Binding-site contacts:
Ligand atom CA contacts residue ASN119 of chain 1.A at 3.1 Å.
Ligand atom CB contacts residue PHE117 of chain 1.A at 3.5 Å (hydrophobic).
Ligand atom O contacts residue ASN119 of chain 1.A at 3.1 Å (h-bond).
Ligand atom CG contacts residue GLY116 of chain 1.A at 3.4 Å.
Ligand atom O contacts residue SER118 of chain 1.A at 3.5 Å (h-bond).
Ligand atom O contacts residue GLY116 of chain 1.A at 3.0 Å (h-bond).
Ligand atom CA contacts residue PHE68 of chain 1.A at 3.3 Å (hydrophobic).
Ligand atom OG contacts residue ASP114 of chain 1.A at 2.6 Å (salt-bridge).
Ligand atom O contacts residue ASN119 of chain 1.A at 2.9 Å (h-bond).
Ligand atom CB contacts residue MET50 of chain 1.A at 3.6 Å (hydrophobic).
Ligand atom O contacts residue TRP115 of chain 1.A at 3.7 Å.
Ligand atom CD contacts residue TRP115 of chain 1.A at 3.7 Å (hydrophobic).
Ligand atom O contacts residue PHE117 of chain 1.A at 3.5 Å.
Ligand atom OE1 contacts residue PHE117 of chain 1.A at 3.7 Å.
Ligand atom CB contacts residue PHE117 of chain 1.A at 3.6 Å (hydrophobic).
Ligand atom OE2 contacts residue TRP115 of chain 1.A at 2.8 Å (h-bond).
Ligand atom CB contacts residue ARG102 of chain 1.A at 3.4 Å.
Ligand atom CB contacts residue ASP114 of chain 1.A at 3.4 Å.
Ligand atom CA contacts residue GLY116 of chain 1.A at 3.1 Å.
Ligand atom O contacts residue PHE68 of chain 1.A at 3.4 Å.
Ligand atom N contacts residue ASP114 of chain 1.A at 2.8 Å (salt-bridge).
Ligand atom OG contacts residue MET50 of chain 1.A at 3.7 Å.
Ligand atom CA contacts residue ASP114 of chain 1.A at 3.4 Å.
Ligand atom C contacts residue PHE68 of chain 1.A at 3.5 Å (hydrophobic).
Ligand atom C contacts residue ASP114 of chain 1.A at 3.5 Å.
Ligand atom CD contacts residue TRP115 of chain 1.A at 3.5 Å (hydrophobic).
Ligand atom O contacts residue SER118 of chain 1.A at 3.0 Å (h-bond).
Ligand atom C contacts residue ASN119 of chain 1.A at 3.5 Å.
Ligand atom N contacts residue PHE68 of chain 1.A at 3.5 Å.
Ligand atom CG contacts residue PHE117 of chain 1.A at 3.5 Å (hydrophobic).
Ligand atom C contacts residue GLY116 of chain 1.A at 3.5 Å.
Ligand atom O contacts residue PHE117 of chain 1.A at 3.2 Å.
Ligand atom CG contacts residue TRP115 of chain 1.A at 3.4 Å (hydrophobic).
Ligand atom C contacts residue TRP115 of chain 1.A at 3.7 Å (hydrophobic).
Ligand atom O contacts residue PHE68 of chain 1.A at 3.4 Å.
Ligand atom CA contacts residue TRP115 of chain 1.A at 3.6 Å (hydrophobic).
Ligand atom CB contacts residue ASN119 of chain 1.A at 3.5 Å.
Ligand atom N contacts residue GLY116 of chain 1.A at 2.9 Å (h-bond).
Ligand atom O contacts residue ARG54 of chain 1.A at 2.9 Å (salt-bridge).
Ligand atom CA contacts residue SER118 of chain 1.A at 3.6 Å.

A protein and the small-molecule ligand that binds it are described below.
Small molecule (SMILES): C[C@@H](O)[C@@H](C=O)NC(=O)[C@H](CO)NC(=O)[C@@H]1CCCN1C(=O)CNC(=O)[C@H](CCC(=O)O)NC(=O)CNC(=O)[C@@H]1CCCN1C(=O)[C@@H](N)CC(=O)O

Sequence of chain 1.A:
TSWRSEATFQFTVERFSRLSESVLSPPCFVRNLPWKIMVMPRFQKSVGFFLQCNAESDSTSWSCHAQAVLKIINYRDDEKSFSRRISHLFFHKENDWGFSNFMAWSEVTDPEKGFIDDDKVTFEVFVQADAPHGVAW